Binding-site contacts:
Ligand atom C1 contacts residue TYR370 of chain 1.C at 3.7 Å (hydrophobic).
Ligand atom C1 contacts residue ASN367 of chain 1.C at 1.4 Å.
Ligand atom O5 contacts residue ASN367 of chain 1.C at 2.4 Å (h-bond).
Ligand atom C6 contacts residue ASN367 of chain 1.C at 3.4 Å.
Ligand atom C8 contacts residue ASN367 of chain 1.C at 4.0 Å.
Ligand atom C7 contacts residue ASN367 of chain 1.C at 3.5 Å.
Ligand atom N2 contacts residue ASN367 of chain 1.C at 3.2 Å (h-bond).
Ligand atom O5 contacts residue TYR370 of chain 1.C at 2.9 Å.
Ligand atom O6 contacts residue ILE372 of chain 1.C at 4.2 Å.
Ligand atom C3 contacts residue ASN367 of chain 1.C at 3.8 Å.
Ligand atom C5 contacts residue ASN367 of chain 1.C at 3.4 Å.
Ligand atom C2 contacts residue ASN367 of chain 1.C at 2.5 Å.
Ligand atom C6 contacts residue ILE372 of chain 1.C at 3.7 Å (hydrophobic).
Ligand atom C1 contacts residue SER369 of chain 1.C at 4.1 Å.
Ligand atom C5 contacts residue TYR370 of chain 1.C at 4.0 Å (hydrophobic).
Ligand atom O7 contacts residue ASN367 of chain 1.C at 3.4 Å (h-bond).
Ligand atom N2 contacts residue SER369 of chain 1.C at 3.9 Å.
Ligand atom C4 contacts residue ASN367 of chain 1.C at 4.0 Å.
Ligand atom C2 contacts residue SER369 of chain 1.C at 4.5 Å.

Sequence of chain 1.C:
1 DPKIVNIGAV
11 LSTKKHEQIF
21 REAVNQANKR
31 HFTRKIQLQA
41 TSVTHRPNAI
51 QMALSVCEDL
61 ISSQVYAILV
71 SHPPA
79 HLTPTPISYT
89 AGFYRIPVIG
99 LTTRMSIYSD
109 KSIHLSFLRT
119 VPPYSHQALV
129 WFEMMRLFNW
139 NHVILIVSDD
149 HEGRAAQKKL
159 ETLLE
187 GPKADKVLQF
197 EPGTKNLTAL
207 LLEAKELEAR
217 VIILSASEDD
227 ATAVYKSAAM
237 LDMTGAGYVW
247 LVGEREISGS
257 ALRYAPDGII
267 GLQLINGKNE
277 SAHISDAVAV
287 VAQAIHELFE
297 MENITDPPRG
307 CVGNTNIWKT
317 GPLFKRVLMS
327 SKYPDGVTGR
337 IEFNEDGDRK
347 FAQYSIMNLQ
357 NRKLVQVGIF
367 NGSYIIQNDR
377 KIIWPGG

This protein binds this small molecule.
Small molecule (SMILES): CC(=O)N[C@@H]1[C@@H](O)[C@H](O)[C@@H](CO)O[C@H]1O